This protein binds this small molecule.
Small molecule (SMILES): CC[C@H](C)[C@H](NC(=O)[C@H](CC(C)C)NC(=O)[C@H](CO)NC(=O)CNC(=O)[C@@H](NC(=O)[C@@H](N)[C@@H](C)O)C(C)C)C(=O)N[C@H](C=O)CCC(N)=O

Binding-site contacts:
Ligand atom O contacts residue ARG35 of chain 49.C at 2.9 Å (salt-bridge).
Ligand atom CA contacts residue ASP243 of chain 49.C at 4.2 Å.
Ligand atom CA contacts residue ARG29 of chain 49.C at 4.2 Å.
Ligand atom CB contacts residue ASP243 of chain 49.C at 3.9 Å.
Ligand atom N contacts residue ASP243 of chain 49.C at 3.3 Å (salt-bridge).
Ligand atom CG2 contacts residue ARG35 of chain 49.C at 3.9 Å.
Ligand atom O contacts residue ARG36 of chain 49.C at 2.9 Å (salt-bridge).
Ligand atom CB contacts residue ARG35 of chain 49.C at 3.8 Å.
Ligand atom OG contacts residue PHE244 of chain 49.C at 3.7 Å.
Ligand atom N contacts residue ARG35 of chain 49.C at 4.1 Å.
Ligand atom CG2 contacts residue PRO43 of chain 49.C at 4.3 Å (hydrophobic).
Ligand atom O contacts residue ARG29 of chain 49.C at 3.0 Å (salt-bridge).
Ligand atom CB contacts residue ASP243 of chain 49.C at 4.2 Å.
Ligand atom O contacts residue ARG29 of chain 49.C at 4.2 Å.
Ligand atom N contacts residue ASP243 of chain 49.C at 4.5 Å.
Ligand atom O contacts residue PHE37 of chain 49.C at 3.8 Å.
Ligand atom C contacts residue ASP243 of chain 49.C at 4.4 Å.
Ligand atom C contacts residue ARG29 of chain 49.C at 3.9 Å.
Ligand atom CG1 contacts residue ARG35 of chain 49.C at 4.4 Å.
Ligand atom O contacts residue ILE25 of chain 49.C at 3.8 Å.
Ligand atom C contacts residue PRO43 of chain 49.C at 4.5 Å (hydrophobic).
Ligand atom C contacts residue ARG36 of chain 49.C at 3.2 Å.
Ligand atom CD2 contacts residue ARG29 of chain 49.C at 3.8 Å.
Ligand atom OG contacts residue ARG35 of chain 49.C at 4.2 Å.
Ligand atom C contacts residue ASP243 of chain 49.C at 3.5 Å.
Ligand atom CG2 contacts residue ARG36 of chain 49.C at 3.8 Å.
Ligand atom O contacts residue ARG35 of chain 49.C at 3.3 Å (salt-bridge).
Ligand atom CB contacts residue ARG35 of chain 49.C at 3.4 Å.
Ligand atom O contacts residue PRO43 of chain 49.C at 3.7 Å.
Ligand atom CA contacts residue ASP243 of chain 49.C at 3.3 Å.
Ligand atom N contacts residue ARG35 of chain 49.C at 4.1 Å.
Ligand atom O contacts residue ASP243 of chain 49.C at 4.3 Å.
Ligand atom N contacts residue ARG35 of chain 49.C at 4.4 Å.
Ligand atom O contacts residue ASP243 of chain 49.C at 4.3 Å.
Ligand atom N contacts residue ASP243 of chain 49.C at 3.8 Å.
Ligand atom CG2 contacts residue GLU245 of chain 49.C at 3.4 Å.
Ligand atom CG1 contacts residue ASP243 of chain 49.C at 3.3 Å.
Ligand atom CD1 contacts residue ARG29 of chain 49.C at 3.6 Å.
Ligand atom C contacts residue ARG35 of chain 49.C at 3.5 Å.
Ligand atom C contacts residue ARG35 of chain 49.C at 3.7 Å.

Sequence of chain 49.C:
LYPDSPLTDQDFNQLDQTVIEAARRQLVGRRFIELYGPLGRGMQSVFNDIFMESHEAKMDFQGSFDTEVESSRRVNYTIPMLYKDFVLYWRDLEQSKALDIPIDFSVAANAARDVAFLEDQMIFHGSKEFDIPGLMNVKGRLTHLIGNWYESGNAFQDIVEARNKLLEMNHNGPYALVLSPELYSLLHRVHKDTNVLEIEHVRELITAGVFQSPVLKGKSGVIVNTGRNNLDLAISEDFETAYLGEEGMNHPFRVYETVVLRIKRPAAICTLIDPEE